Sequence of chain 1.N:
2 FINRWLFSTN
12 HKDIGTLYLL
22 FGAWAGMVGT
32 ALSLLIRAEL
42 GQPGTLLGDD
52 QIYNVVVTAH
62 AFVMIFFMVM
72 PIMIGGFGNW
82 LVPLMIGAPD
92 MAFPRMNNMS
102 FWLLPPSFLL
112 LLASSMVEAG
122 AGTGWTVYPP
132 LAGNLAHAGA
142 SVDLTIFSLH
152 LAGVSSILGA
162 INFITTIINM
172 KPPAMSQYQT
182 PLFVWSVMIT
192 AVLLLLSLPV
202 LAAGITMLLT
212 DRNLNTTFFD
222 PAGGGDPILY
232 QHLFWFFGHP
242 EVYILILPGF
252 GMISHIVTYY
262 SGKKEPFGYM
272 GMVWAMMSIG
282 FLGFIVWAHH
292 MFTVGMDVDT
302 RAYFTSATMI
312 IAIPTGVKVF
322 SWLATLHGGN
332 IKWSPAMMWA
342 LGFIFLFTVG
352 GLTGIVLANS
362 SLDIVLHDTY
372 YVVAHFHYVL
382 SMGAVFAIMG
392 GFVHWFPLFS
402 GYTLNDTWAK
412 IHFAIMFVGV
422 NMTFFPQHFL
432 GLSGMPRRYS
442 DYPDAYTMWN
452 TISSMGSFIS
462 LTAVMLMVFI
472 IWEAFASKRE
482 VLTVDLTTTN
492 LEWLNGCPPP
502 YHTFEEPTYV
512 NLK

Binding-site contacts:
Ligand atom C24 contacts residue HIS233 of chain 1.N at 3.6 Å.
Ligand atom C24 contacts residue PGV1 of chain 1.SD at 3.5 Å.
Ligand atom C22 contacts residue HIS233 of chain 1.N at 4.5 Å.
Ligand atom C12 contacts residue PHE305 of chain 1.N at 4.0 Å (hydrophobic).
Ligand atom C15 contacts residue PGV1 of chain 1.SD at 3.7 Å.
Ligand atom O26 contacts residue HIS101 of chain 1.P at 2.5 Å (h-bond).
Ligand atom C21 contacts residue TRP288 of chain 1.N at 3.9 Å (hydrophobic).
Ligand atom C11 contacts residue THR301 of chain 1.N at 3.8 Å.
Ligand atom C22 contacts residue PGV1 of chain 1.SD at 4.0 Å.
Ligand atom O25 contacts residue HIS101 of chain 1.P at 3.1 Å (h-bond).
Ligand atom C19 contacts residue TYR304 of chain 1.N at 4.1 Å (hydrophobic).
Ligand atom C23 contacts residue TRP97 of chain 1.P at 3.6 Å (hydrophobic).
Ligand atom O26 contacts residue PGV1 of chain 1.SD at 3.2 Å.
Ligand atom O26 contacts residue HIS233 of chain 1.N at 3.9 Å.
Ligand atom O26 contacts residue TRP97 of chain 1.P at 2.9 Å (h-bond).
Ligand atom C20 contacts residue TRP288 of chain 1.N at 4.3 Å (hydrophobic).
Ligand atom O3 contacts residue ASP300 of chain 1.N at 3.5 Å.
Ligand atom C23 contacts residue HIS233 of chain 1.N at 3.6 Å.
Ligand atom O25 contacts residue PGV1 of chain 1.SD at 3.9 Å.
Ligand atom O12 contacts residue THR301 of chain 1.N at 2.8 Å (h-bond).
Ligand atom C18 contacts residue TRP288 of chain 1.N at 4.2 Å (hydrophobic).
Ligand atom O25 contacts residue HIS233 of chain 1.N at 3.6 Å (h-bond).
Ligand atom C2 contacts residue TYR304 of chain 1.N at 4.0 Å (hydrophobic).
Ligand atom C23 contacts residue PGV1 of chain 1.SD at 4.0 Å.
Ligand atom C21 contacts residue HIS233 of chain 1.N at 3.6 Å.
Ligand atom C24 contacts residue HIS101 of chain 1.P at 3.2 Å.
Ligand atom C2 contacts residue THR301 of chain 1.N at 4.0 Å.
Ligand atom C24 contacts residue TRP97 of chain 1.P at 3.8 Å (hydrophobic).
Ligand atom C1 contacts residue TYR304 of chain 1.N at 3.4 Å (hydrophobic).
Ligand atom C12 contacts residue THR301 of chain 1.N at 3.7 Å.
Ligand atom C16 contacts residue PGV1 of chain 1.SD at 4.1 Å.
Ligand atom C11 contacts residue PHE305 of chain 1.N at 4.0 Å (hydrophobic).
Ligand atom C2 contacts residue ASP300 of chain 1.N at 3.7 Å.
Ligand atom C11 contacts residue TYR304 of chain 1.N at 4.4 Å (hydrophobic).
Ligand atom C9 contacts residue THR301 of chain 1.N at 4.3 Å.

The small molecule below binds the protein below.
Small molecule (SMILES): C[C@H](CCC(=O)O)[C@H]1CC[C@H]2[C@@H]3[C@H](O)C[C@@H]4C[C@H](O)CC[C@]4(C)[C@H]3C[C@H](O)[C@]12C

Sequence of chain 1.P:
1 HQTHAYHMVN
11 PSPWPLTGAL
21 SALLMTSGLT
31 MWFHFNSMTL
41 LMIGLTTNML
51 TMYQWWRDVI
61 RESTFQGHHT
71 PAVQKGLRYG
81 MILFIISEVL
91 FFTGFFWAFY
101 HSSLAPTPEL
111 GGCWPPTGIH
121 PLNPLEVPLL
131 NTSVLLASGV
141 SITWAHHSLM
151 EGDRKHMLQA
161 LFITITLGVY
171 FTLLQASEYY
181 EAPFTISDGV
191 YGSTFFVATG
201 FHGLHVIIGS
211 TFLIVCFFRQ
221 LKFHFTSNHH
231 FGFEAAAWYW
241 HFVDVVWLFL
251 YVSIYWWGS